This protein binds this small molecule.
Small molecule (SMILES): CC(=O)N[C@H]1[C@H](O[C@H]2[C@H](O)[C@@H](NC(C)=O)CO[C@@H]2CO)O[C@H](CO)[C@@H](O[C@@H]2O[C@H](CO)[C@@H](O)[C@H](O)[C@@H]2O)[C@@H]1O

Binding-site contacts:
Ligand atom C1 contacts residue THR385 of chain 1.B at 4.5 Å.
Ligand atom C1 contacts residue THR380 of chain 1.B at 3.4 Å.
Ligand atom C6 contacts residue ASN378 of chain 1.B at 4.0 Å.
Ligand atom C1 contacts residue ASN378 of chain 1.B at 1.5 Å.
Ligand atom O7 contacts residue ASN378 of chain 1.B at 2.8 Å (h-bond).
Ligand atom O7 contacts residue PHE377 of chain 1.B at 3.7 Å.
Ligand atom O2 contacts residue ARG158 of chain 1.B at 4.1 Å.
Ligand atom C3 contacts residue THR385 of chain 1.B at 4.4 Å.
Ligand atom C7 contacts residue ASN378 of chain 1.B at 3.2 Å.
Ligand atom C8 contacts residue ARG158 of chain 1.B at 4.5 Å.
Ligand atom N2 contacts residue ASN378 of chain 1.B at 3.1 Å (h-bond).
Ligand atom O3 contacts residue THR385 of chain 1.B at 4.3 Å.
Ligand atom O5 contacts residue THR380 of chain 1.B at 3.5 Å (h-bond).
Ligand atom C5 contacts residue ASN378 of chain 1.B at 3.6 Å.
Ligand atom O6 contacts residue ASN378 of chain 1.B at 4.3 Å.
Ligand atom O7 contacts residue LYS379 of chain 1.B at 4.1 Å.
Ligand atom C5 contacts residue THR380 of chain 1.B at 4.5 Å.
Ligand atom N2 contacts residue ARG158 of chain 1.B at 4.2 Å.
Ligand atom C2 contacts residue THR385 of chain 1.B at 3.8 Å.
Ligand atom O7 contacts residue THR385 of chain 1.B at 4.0 Å.
Ligand atom C4 contacts residue ASN378 of chain 1.B at 3.6 Å.
Ligand atom C3 contacts residue ASN378 of chain 1.B at 3.7 Å.
Ligand atom O5 contacts residue ASN378 of chain 1.B at 2.4 Å (h-bond).
Ligand atom C2 contacts residue ASN378 of chain 1.B at 2.4 Å.
Ligand atom C4 contacts residue THR385 of chain 1.B at 4.3 Å.

Sequence of chain 1.B:
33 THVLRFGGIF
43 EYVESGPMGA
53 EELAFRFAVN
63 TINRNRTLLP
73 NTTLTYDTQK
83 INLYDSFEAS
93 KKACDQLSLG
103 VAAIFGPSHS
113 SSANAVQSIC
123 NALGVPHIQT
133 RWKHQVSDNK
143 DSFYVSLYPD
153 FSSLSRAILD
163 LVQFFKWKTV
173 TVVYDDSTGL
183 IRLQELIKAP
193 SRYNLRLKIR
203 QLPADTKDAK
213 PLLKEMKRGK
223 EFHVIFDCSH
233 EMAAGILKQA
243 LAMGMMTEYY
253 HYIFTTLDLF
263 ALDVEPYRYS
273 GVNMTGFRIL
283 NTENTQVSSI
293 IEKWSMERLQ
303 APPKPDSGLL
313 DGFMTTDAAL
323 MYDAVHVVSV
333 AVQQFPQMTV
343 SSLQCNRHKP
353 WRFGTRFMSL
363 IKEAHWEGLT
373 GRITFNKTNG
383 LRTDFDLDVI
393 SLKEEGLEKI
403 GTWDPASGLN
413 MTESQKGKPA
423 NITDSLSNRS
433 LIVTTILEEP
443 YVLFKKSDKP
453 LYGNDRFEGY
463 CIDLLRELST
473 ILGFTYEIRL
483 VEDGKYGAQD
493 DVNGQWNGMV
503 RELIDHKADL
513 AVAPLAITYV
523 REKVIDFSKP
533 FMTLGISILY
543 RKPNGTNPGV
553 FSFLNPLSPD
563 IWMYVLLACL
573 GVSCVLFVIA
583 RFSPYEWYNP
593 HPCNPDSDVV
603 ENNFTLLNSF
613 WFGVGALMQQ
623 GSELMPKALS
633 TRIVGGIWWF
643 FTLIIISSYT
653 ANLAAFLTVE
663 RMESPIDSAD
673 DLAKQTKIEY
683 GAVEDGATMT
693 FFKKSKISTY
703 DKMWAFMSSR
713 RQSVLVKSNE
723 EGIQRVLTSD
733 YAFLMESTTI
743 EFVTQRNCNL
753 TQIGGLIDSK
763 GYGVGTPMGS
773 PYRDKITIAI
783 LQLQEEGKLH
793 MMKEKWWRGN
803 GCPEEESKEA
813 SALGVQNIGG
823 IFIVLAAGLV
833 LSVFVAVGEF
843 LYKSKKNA